Sequence of chain 1.A:
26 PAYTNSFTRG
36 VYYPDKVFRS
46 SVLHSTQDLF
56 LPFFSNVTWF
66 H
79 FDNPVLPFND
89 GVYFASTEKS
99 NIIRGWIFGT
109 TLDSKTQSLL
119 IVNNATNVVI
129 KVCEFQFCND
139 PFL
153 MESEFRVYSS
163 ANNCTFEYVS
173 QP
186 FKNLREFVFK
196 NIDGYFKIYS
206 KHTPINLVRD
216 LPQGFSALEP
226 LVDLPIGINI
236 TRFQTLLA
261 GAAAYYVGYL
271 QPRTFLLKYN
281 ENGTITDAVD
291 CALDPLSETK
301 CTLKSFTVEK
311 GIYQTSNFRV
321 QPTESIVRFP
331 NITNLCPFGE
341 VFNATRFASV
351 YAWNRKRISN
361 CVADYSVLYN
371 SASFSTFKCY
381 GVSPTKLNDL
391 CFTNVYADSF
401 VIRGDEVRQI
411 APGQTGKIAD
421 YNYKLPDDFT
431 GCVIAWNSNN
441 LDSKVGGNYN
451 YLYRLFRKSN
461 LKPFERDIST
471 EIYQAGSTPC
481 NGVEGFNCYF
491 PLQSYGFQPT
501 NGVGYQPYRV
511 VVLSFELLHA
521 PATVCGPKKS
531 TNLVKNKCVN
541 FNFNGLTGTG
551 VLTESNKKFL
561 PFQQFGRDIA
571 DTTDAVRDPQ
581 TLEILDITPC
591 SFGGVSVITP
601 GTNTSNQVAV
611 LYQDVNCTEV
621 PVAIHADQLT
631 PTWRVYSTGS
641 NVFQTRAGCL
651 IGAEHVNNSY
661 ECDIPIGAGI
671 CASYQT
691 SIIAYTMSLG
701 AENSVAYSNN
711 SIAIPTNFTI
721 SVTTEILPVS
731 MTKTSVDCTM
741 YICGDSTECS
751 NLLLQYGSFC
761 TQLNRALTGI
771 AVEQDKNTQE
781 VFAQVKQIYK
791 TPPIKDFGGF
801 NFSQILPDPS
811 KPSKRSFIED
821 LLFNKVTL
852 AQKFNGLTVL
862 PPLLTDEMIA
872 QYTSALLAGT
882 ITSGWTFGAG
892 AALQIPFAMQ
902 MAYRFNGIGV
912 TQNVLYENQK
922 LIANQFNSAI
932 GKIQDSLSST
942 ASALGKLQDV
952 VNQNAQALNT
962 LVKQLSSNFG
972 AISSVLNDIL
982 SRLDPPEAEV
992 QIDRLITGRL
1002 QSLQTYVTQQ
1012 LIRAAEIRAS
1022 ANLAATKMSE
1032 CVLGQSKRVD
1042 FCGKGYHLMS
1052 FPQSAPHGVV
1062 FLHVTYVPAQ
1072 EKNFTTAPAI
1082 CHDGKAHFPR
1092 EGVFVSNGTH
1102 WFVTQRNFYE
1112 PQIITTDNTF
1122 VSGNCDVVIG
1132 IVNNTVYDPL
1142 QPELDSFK

Binding-site contacts:
Ligand atom N2 contacts residue ASN61 of chain 1.A at 2.9 Å (h-bond).
Ligand atom O7 contacts residue ASN61 of chain 1.A at 3.6 Å (h-bond).
Ligand atom C4 contacts residue ASN61 of chain 1.A at 4.2 Å.
Ligand atom O5 contacts residue ASN61 of chain 1.A at 2.4 Å (h-bond).
Ligand atom C8 contacts residue PRO631 of chain 1.A at 4.4 Å (hydrophobic).
Ligand atom C7 contacts residue ASN61 of chain 1.A at 3.4 Å.
Ligand atom C3 contacts residue ASN61 of chain 1.A at 3.8 Å.
Ligand atom C7 contacts residue PHE59 of chain 1.A at 4.5 Å (hydrophobic).
Ligand atom C5 contacts residue ASN61 of chain 1.A at 3.7 Å.
Ligand atom C2 contacts residue ASN61 of chain 1.A at 2.5 Å.
Ligand atom C1 contacts residue ASN61 of chain 1.A at 1.4 Å.
Ligand atom C8 contacts residue PHE59 of chain 1.A at 3.4 Å (hydrophobic).

A protein and the small-molecule ligand that binds it are described below.
Small molecule (SMILES): CC(=O)N[C@@H]1[C@@H](O)[C@H](O)[C@@H](CO)O[C@H]1O